The protein below binds the small molecule below.
Small molecule (SMILES): CC(=O)N[C@@H]1[C@@H](O)[C@H](O)[C@@H](CO)O[C@H]1O

Sequence of chain 1.B:
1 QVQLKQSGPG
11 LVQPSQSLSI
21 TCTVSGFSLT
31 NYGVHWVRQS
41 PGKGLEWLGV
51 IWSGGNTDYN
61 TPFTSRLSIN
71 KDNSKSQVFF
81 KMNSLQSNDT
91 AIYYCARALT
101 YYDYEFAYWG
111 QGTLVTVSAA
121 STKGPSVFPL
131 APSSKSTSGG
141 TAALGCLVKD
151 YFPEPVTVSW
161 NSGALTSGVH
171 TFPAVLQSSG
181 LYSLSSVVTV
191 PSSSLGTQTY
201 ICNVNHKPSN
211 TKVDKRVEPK

Binding-site contacts:
Ligand atom C3 contacts residue LYS43 of chain 1.B at 3.7 Å.
Ligand atom C7 contacts residue LYS43 of chain 1.B at 3.9 Å.
Ligand atom C2 contacts residue ASN88 of chain 1.B at 2.3 Å.
Ligand atom C3 contacts residue ASN88 of chain 1.B at 3.7 Å.
Ligand atom C4 contacts residue ASN88 of chain 1.B at 4.2 Å.
Ligand atom C7 contacts residue ASN88 of chain 1.B at 3.1 Å.
Ligand atom O7 contacts residue SER40 of chain 1.B at 4.2 Å.
Ligand atom O7 contacts residue ARG38 of chain 1.B at 3.9 Å.
Ligand atom C8 contacts residue ASN88 of chain 1.B at 3.1 Å.
Ligand atom C2 contacts residue LYS43 of chain 1.B at 4.3 Å.
Ligand atom O5 contacts residue ASN88 of chain 1.B at 2.4 Å (h-bond).
Ligand atom N2 contacts residue LYS43 of chain 1.B at 3.8 Å.
Ligand atom N2 contacts residue ASN88 of chain 1.B at 2.7 Å (h-bond).
Ligand atom O7 contacts residue LYS43 of chain 1.B at 3.6 Å.
Ligand atom O7 contacts residue ASN88 of chain 1.B at 3.5 Å (h-bond).
Ligand atom C1 contacts residue ASN88 of chain 1.B at 1.4 Å.
Ligand atom C8 contacts residue LYS43 of chain 1.B at 4.3 Å.
Ligand atom C5 contacts residue ASN88 of chain 1.B at 3.7 Å.
Ligand atom O3 contacts residue LYS43 of chain 1.B at 2.6 Å (salt-bridge).